Sequence of chain 1.A:
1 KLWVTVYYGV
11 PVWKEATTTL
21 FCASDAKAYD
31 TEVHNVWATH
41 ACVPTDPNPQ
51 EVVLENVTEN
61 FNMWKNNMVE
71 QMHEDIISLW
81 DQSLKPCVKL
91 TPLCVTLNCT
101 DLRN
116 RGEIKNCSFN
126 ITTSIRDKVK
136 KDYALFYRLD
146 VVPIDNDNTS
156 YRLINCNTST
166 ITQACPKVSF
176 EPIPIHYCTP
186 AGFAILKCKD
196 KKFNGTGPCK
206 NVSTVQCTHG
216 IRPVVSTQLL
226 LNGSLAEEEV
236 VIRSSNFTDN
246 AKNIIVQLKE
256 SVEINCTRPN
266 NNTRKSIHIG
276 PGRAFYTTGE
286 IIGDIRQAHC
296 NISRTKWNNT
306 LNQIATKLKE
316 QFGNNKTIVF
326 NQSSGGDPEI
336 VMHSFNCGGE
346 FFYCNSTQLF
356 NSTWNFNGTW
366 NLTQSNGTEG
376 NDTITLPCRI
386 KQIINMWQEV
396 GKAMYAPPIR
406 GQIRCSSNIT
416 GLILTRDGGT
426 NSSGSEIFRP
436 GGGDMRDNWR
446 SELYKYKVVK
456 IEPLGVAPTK

Binding-site contacts:
Ligand atom C8 contacts residue NAG2 of chain 1.P at 2.9 Å.
Ligand atom C2 contacts residue NAG2 of chain 1.P at 4.3 Å.
Ligand atom C6 contacts residue MAN4 of chain 1.P at 2.6 Å.
Ligand atom C1 contacts residue ASN426 of chain 1.A at 3.2 Å.
Ligand atom C2 contacts residue ASN426 of chain 1.A at 4.3 Å.
Ligand atom N2 contacts residue NAG2 of chain 1.P at 3.5 Å (h-bond).
Ligand atom C8 contacts residue GLY424 of chain 1.A at 4.5 Å.
Ligand atom C5 contacts residue MAN4 of chain 1.P at 4.1 Å.
Ligand atom O5 contacts residue MAN4 of chain 1.P at 4.5 Å.
Ligand atom O6 contacts residue MAN4 of chain 1.P at 2.7 Å (h-bond).
Ligand atom O7 contacts residue ASN426 of chain 1.A at 4.0 Å.
Ligand atom O5 contacts residue ASN426 of chain 1.A at 3.4 Å (h-bond).
Ligand atom O7 contacts residue NAG2 of chain 1.P at 2.9 Å (h-bond).
Ligand atom C7 contacts residue NAG2 of chain 1.P at 2.8 Å.

A protein and the small-molecule ligand that binds it are described below.
Small molecule (SMILES): CC(=O)N[C@H]1[C@H](O[C@H]2[C@H](O)[C@@H](NC(C)=O)CO[C@@H]2CO)O[C@H](CO)[C@@H](O)[C@@H]1O